The small molecule below binds the protein below.
Small molecule (SMILES): CC(C)CCC[C@@H](C)[C@H]1CC[C@H]2[C@@H]3CC=C4C[C@@H](O)CC[C@]4(C)[C@H]3CC[C@]12C

Binding-site contacts:
Ligand atom C27 contacts residue OLC1 of chain 1.G at 3.6 Å.
Ligand atom C25 contacts residue OLC1 of chain 1.G at 4.1 Å.
Ligand atom C15 contacts residue OLC1 of chain 1.G at 4.1 Å.
Ligand atom C24 contacts residue OLC1 of chain 1.G at 4.3 Å.
Ligand atom C24 contacts residue LEU56 of chain 1.A at 4.0 Å (hydrophobic).
Ligand atom C22 contacts residue OLC1 of chain 1.G at 4.3 Å.
Ligand atom C22 contacts residue LEU56 of chain 1.A at 3.9 Å (hydrophobic).
Ligand atom C21 contacts residue LEU56 of chain 1.A at 3.8 Å (hydrophobic).
Ligand atom C9 contacts residue ILE52 of chain 1.A at 4.3 Å (hydrophobic).
Ligand atom C16 contacts residue OLC1 of chain 1.G at 3.6 Å.
Ligand atom C12 contacts residue ILE52 of chain 1.A at 4.4 Å (hydrophobic).
Ligand atom C6 contacts residue OLC1 of chain 1.G at 4.4 Å.
Ligand atom C23 contacts residue LEU56 of chain 1.A at 3.9 Å (hydrophobic).
Ligand atom C24 contacts residue LEU60 of chain 1.A at 3.9 Å (hydrophobic).
Ligand atom C27 contacts residue LEU60 of chain 1.A at 4.5 Å (hydrophobic).
Ligand atom C3 contacts residue SER34 of chain 1.A at 4.3 Å.
Ligand atom C7 contacts residue OLC1 of chain 1.G at 3.8 Å.
Ligand atom O1 contacts residue SER34 of chain 1.A at 3.8 Å.
Ligand atom C20 contacts residue LEU56 of chain 1.A at 4.3 Å (hydrophobic).
Ligand atom C2 contacts residue SER34 of chain 1.A at 3.9 Å.

Sequence of chain 1.A:
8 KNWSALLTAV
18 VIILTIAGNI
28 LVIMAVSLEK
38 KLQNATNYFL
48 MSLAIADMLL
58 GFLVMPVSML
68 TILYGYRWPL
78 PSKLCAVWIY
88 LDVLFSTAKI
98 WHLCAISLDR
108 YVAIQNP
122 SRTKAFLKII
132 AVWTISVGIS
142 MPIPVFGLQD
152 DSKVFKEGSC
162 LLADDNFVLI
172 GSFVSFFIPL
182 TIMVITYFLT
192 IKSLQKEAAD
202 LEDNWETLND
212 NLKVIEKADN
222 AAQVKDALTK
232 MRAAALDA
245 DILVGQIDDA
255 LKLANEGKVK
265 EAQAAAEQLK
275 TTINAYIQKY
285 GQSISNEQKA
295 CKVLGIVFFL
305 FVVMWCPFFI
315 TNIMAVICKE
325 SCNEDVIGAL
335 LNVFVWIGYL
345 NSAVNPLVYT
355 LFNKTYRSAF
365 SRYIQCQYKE